Binding-site contacts:
Ligand atom O6 contacts residue HIS158 of chain 38.E at 3.8 Å.
Ligand atom O6 contacts residue LYS157 of chain 38.E at 4.2 Å.
Ligand atom C3 contacts residue ASN153 of chain 38.E at 3.8 Å.
Ligand atom O5 contacts residue GLY156 of chain 38.E at 4.3 Å.
Ligand atom O7 contacts residue THR155 of chain 38.E at 4.1 Å.
Ligand atom O5 contacts residue ASN153 of chain 38.E at 2.4 Å (h-bond).
Ligand atom C8 contacts residue GLY102 of chain 35.E at 4.2 Å.
Ligand atom C2 contacts residue HIS149 of chain 38.E at 3.6 Å.
Ligand atom C1 contacts residue HIS149 of chain 38.E at 4.2 Å.
Ligand atom C1 contacts residue THR155 of chain 38.E at 3.9 Å.
Ligand atom C6 contacts residue HIS158 of chain 38.E at 4.4 Å.
Ligand atom C1 contacts residue HIS158 of chain 38.E at 3.8 Å.
Ligand atom O5 contacts residue HIS158 of chain 38.E at 3.1 Å.
Ligand atom N2 contacts residue HIS149 of chain 38.E at 3.4 Å.
Ligand atom C6 contacts residue THR155 of chain 38.E at 4.4 Å.
Ligand atom C5 contacts residue HIS158 of chain 38.E at 4.3 Å.
Ligand atom N2 contacts residue ASN153 of chain 38.E at 2.9 Å (h-bond).
Ligand atom C4 contacts residue ASN153 of chain 38.E at 4.2 Å.
Ligand atom C2 contacts residue ASN153 of chain 38.E at 2.5 Å.
Ligand atom C5 contacts residue ASN153 of chain 38.E at 3.7 Å.
Ligand atom C5 contacts residue THR155 of chain 38.E at 3.9 Å.
Ligand atom C1 contacts residue ASN153 of chain 38.E at 1.4 Å.
Ligand atom C7 contacts residue ASN153 of chain 38.E at 3.5 Å.
Ligand atom O3 contacts residue HIS149 of chain 38.E at 4.1 Å.
Ligand atom O5 contacts residue THR155 of chain 38.E at 3.7 Å.
Ligand atom C6 contacts residue LYS157 of chain 38.E at 4.2 Å.
Ligand atom O7 contacts residue ASN153 of chain 38.E at 3.8 Å.

Sequence of chain 35.E:
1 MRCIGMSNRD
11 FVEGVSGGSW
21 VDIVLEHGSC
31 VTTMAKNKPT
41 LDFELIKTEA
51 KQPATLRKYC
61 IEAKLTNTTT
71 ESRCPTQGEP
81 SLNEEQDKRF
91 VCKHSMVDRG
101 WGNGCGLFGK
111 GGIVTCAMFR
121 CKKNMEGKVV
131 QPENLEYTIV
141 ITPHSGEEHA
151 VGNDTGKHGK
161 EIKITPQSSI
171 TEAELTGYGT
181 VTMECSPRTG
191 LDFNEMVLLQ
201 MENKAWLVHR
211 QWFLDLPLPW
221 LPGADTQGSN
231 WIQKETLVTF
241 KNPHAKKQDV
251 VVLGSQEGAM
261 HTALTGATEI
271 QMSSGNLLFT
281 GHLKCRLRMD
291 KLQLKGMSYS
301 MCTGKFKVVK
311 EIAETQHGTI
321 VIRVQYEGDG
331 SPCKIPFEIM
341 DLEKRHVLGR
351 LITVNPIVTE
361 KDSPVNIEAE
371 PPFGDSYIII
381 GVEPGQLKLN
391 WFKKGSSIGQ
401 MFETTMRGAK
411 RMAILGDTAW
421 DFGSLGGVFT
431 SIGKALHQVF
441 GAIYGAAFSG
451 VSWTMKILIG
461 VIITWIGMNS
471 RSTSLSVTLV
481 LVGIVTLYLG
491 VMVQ

A protein and the small-molecule ligand that binds it are described below.
Small molecule (SMILES): CC(=O)N[C@@H]1[C@@H](O)[C@H](O)[C@@H](CO)O[C@H]1O

Sequence of chain 38.E:
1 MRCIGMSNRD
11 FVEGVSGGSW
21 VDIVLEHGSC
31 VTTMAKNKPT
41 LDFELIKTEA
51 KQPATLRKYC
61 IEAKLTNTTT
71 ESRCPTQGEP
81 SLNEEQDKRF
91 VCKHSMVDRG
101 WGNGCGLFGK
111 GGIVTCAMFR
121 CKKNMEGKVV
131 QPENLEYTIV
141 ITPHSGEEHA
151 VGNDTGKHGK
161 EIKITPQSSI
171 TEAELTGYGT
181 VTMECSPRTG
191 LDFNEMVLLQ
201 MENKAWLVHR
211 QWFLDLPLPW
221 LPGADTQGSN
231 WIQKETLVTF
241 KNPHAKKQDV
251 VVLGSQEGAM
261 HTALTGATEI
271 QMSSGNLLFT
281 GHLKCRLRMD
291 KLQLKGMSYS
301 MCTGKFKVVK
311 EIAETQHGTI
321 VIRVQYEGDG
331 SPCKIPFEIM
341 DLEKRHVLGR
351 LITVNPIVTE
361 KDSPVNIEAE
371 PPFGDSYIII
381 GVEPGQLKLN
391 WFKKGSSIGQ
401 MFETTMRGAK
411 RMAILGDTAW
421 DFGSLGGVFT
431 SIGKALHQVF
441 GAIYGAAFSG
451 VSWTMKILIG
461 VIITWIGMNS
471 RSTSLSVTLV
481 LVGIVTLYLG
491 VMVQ